Sequence of chain 1.L:
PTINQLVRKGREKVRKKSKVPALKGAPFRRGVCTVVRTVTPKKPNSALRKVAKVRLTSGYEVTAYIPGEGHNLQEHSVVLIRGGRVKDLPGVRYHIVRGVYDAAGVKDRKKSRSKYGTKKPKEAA

Sequence of chain 1.E:
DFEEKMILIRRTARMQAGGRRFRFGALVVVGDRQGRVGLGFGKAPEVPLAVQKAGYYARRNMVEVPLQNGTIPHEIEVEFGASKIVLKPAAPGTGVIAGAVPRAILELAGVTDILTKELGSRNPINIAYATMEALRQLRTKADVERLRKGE

Binding-site contacts:
Ligand atom C2' contacts residue MG1 of chain 1.PD at 4.4 Å.
Ligand atom OP2 contacts residue MG1 of chain 1.CG at 4.1 Å.
Ligand atom C1' contacts residue MG1 of chain 1.PD at 4.0 Å.
Ligand atom C3' contacts residue ARG24 of chain 1.E at 4.1 Å.
Ligand atom OP1 contacts residue LYS44 of chain 1.L at 3.0 Å (salt-bridge).
Ligand atom OP1 contacts residue MG1 of chain 1.CG at 2.6 Å.
Ligand atom O3' contacts residue ARG24 of chain 1.E at 3.2 Å (salt-bridge).
Ligand atom O3' contacts residue MG1 of chain 1.CG at 3.2 Å.
Ligand atom OP1 contacts residue PRO45 of chain 1.L at 4.5 Å.
Ligand atom C3' contacts residue MG1 of chain 1.CG at 4.2 Å.
Ligand atom C4' contacts residue MG1 of chain 1.PD at 4.5 Å.
Ligand atom O3' contacts residue LYS44 of chain 1.L at 3.5 Å (salt-bridge).
Ligand atom C5' contacts residue LYS44 of chain 1.L at 4.2 Å.
Ligand atom C4' contacts residue LYS44 of chain 1.L at 4.5 Å.
Ligand atom O2' contacts residue MG1 of chain 1.PD at 3.5 Å.
Ligand atom P contacts residue MG1 of chain 1.CG at 3.5 Å.
Ligand atom P contacts residue LYS44 of chain 1.L at 3.8 Å.
Ligand atom O4' contacts residue MG1 of chain 1.PD at 4.0 Å.

This small molecule binds to this protein.
Small molecule (SMILES): Nc1ccn([C@@H]2O[C@H](CO[P](=O)(O)O[C@H]3[C@@H](O)[C@H](n4ccc(N)nc4=O)O[C@@H]3CO[P](=O)(O)O[C@H]3[C@@H](O)[C@H](n4cnc5c(=O)nc(N)[nH]c54)O[C@@H]3CO[P](=O)(O)O[C@H]3[C@@H](O)[C@H](n4ccc(=O)[nH]c4=O)O[C@@H]3CO[P](=O)(O)O[C@H]3[C@@H](O)[C@H](n4cnc5c(N)ncnc54)O[C@@H]3COP(=O)=O)[C@@H](O[P](=O)(O)OC[C@H]3O[C@@H](n4ccc(N)nc4=O)[C@H](O)[C@@H]3O[P](=O)(O)OC[C@H]3O[C@@H](n4ccc(=O)[nH]c4=O)[C@H](O)[C@@H]3O[P](=O)(O)OC[C@H]3O[C@@H](n4cnc5c(N)ncnc54)[C@H](O)[C@@H]3O)[C@H]2O)c(=O)n1